Sequence of chain 13.E:
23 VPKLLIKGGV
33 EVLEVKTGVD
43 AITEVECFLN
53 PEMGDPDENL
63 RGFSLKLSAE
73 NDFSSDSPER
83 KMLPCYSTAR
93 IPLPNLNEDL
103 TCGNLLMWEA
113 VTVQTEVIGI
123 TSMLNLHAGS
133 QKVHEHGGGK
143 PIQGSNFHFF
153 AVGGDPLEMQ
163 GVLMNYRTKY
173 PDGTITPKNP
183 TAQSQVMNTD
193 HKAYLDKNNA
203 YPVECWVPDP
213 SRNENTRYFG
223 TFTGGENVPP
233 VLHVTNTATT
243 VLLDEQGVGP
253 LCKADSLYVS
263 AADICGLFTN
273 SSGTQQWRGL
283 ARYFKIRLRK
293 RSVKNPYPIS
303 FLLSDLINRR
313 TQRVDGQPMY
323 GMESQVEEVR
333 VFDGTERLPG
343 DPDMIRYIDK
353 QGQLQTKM

Sequence of chain 13.D:
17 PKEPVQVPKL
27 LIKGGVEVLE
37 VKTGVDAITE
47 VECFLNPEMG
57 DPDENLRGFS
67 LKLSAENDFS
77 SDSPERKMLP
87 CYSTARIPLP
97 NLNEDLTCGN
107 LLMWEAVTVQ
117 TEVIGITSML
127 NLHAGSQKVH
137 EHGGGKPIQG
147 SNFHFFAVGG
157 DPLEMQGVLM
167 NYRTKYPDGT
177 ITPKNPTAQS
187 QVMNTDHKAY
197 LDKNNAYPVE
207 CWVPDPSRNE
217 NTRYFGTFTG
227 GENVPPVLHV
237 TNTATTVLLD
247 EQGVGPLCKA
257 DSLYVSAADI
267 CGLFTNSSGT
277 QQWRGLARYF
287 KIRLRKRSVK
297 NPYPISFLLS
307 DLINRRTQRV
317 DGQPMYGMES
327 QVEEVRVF

This protein binds this small molecule.
Small molecule (SMILES): CC(=O)N[C@H]1[C@H]([C@H](O)[C@H](O)CO)O[C@@](O[C@H](CO)[C@@H](O)[C@@H]2O[C@@H](C(=O)O)C[C@H](O)[C@H]2NC(C)=O)(C(=O)O)C[C@@H]1O

Binding-site contacts:
Ligand atom O9 contacts residue LYS68 of chain 13.E at 2.9 Å (salt-bridge).
Ligand atom O9 contacts residue LEU67 of chain 13.E at 3.1 Å.
Ligand atom O8 contacts residue ASN272 of chain 13.E at 3.5 Å (h-bond).
Ligand atom C6 contacts residue LYS68 of chain 13.E at 4.0 Å.
Ligand atom C10 contacts residue ASN272 of chain 13.E at 3.9 Å.
Ligand atom C11 contacts residue PHE65 of chain 13.E at 3.7 Å (hydrophobic).
Ligand atom O1B contacts residue SER274 of chain 13.E at 3.3 Å (h-bond).
Ligand atom O1A contacts residue ASN272 of chain 13.E at 3.6 Å.
Ligand atom O1A contacts residue THR276 of chain 13.E at 2.6 Å (h-bond).
Ligand atom C7 contacts residue LEU62 of chain 13.E at 3.8 Å (hydrophobic).
Ligand atom O1B contacts residue THR276 of chain 13.E at 3.4 Å (h-bond).
Ligand atom C10 contacts residue LEU62 of chain 13.E at 3.1 Å (hydrophobic).
Ligand atom O8 contacts residue LYS68 of chain 13.E at 3.3 Å.
Ligand atom C11 contacts residue HIS138 of chain 13.D at 3.5 Å.
Ligand atom O8 contacts residue THR276 of chain 13.E at 4.0 Å.
Ligand atom C9 contacts residue LEU67 of chain 13.E at 4.0 Å (hydrophobic).
Ligand atom O1B contacts residue LYS68 of chain 13.E at 3.1 Å.
Ligand atom C11 contacts residue ASN272 of chain 13.E at 3.5 Å.
Ligand atom N5 contacts residue GLN278 of chain 13.E at 3.7 Å.
Ligand atom O8 contacts residue GLN278 of chain 13.E at 3.5 Å (h-bond).
Ligand atom C8 contacts residue GLN278 of chain 13.E at 3.7 Å.
Ligand atom O9 contacts residue GLN278 of chain 13.E at 4.0 Å.
Ligand atom C9 contacts residue GLN278 of chain 13.E at 3.3 Å.
Ligand atom N5 contacts residue LEU62 of chain 13.E at 3.9 Å.
Ligand atom C1 contacts residue THR276 of chain 13.E at 3.3 Å.
Ligand atom O7 contacts residue LEU62 of chain 13.E at 3.3 Å.
Ligand atom C1 contacts residue LYS68 of chain 13.E at 3.8 Å.
Ligand atom O10 contacts residue PHE75 of chain 13.A at 3.9 Å.
Ligand atom C11 contacts residue THR276 of chain 13.E at 3.4 Å.
Ligand atom C11 contacts residue PHE75 of chain 13.A at 3.5 Å (hydrophobic).
Ligand atom C11 contacts residue LEU62 of chain 13.E at 3.5 Å (hydrophobic).
Ligand atom N5 contacts residue ASN272 of chain 13.E at 3.2 Å (h-bond).
Ligand atom C6 contacts residue ASN272 of chain 13.E at 3.7 Å.
Ligand atom C11 contacts residue PHE270 of chain 13.E at 3.9 Å (hydrophobic).
Ligand atom C10 contacts residue GLN278 of chain 13.E at 4.0 Å.
Ligand atom O1A contacts residue LYS68 of chain 13.E at 3.8 Å.
Ligand atom C9 contacts residue LYS68 of chain 13.E at 3.8 Å.
Ligand atom C7 contacts residue GLN278 of chain 13.E at 3.9 Å.
Ligand atom O10 contacts residue LEU62 of chain 13.E at 2.8 Å.
Ligand atom C11 contacts residue GLN278 of chain 13.E at 3.5 Å.

Sequence of chain 13.A:
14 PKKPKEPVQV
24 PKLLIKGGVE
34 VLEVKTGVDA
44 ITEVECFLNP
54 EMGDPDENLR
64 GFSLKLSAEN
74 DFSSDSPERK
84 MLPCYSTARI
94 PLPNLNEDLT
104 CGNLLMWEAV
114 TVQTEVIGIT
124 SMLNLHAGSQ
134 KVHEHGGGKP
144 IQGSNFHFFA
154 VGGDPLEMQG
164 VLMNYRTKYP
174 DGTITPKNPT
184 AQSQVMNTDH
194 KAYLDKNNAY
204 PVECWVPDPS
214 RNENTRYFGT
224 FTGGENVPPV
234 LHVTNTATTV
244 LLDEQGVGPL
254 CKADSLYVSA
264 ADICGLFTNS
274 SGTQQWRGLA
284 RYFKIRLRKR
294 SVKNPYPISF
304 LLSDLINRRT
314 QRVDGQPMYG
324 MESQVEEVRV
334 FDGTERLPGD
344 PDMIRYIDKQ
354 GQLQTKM